This protein binds this small molecule.
Small molecule (SMILES): CCCCCCCCCCCC[C@H](CCP(=O)(O)OC)[C@H](C(C)=O)C(=O)OC

Binding-site contacts:
Ligand atom P01 contacts residue GLY45 of chain 2.B at 4.2 Å.
Ligand atom C15 contacts residue SO41 of chain 2.H at 3.4 Å.
Ligand atom P01 contacts residue HIS269 of chain 2.B at 4.2 Å.
Ligand atom C15 contacts residue HIS269 of chain 2.B at 4.1 Å.
Ligand atom O05 contacts residue SO41 of chain 2.H at 4.1 Å.
Ligand atom C15 contacts residue GLY45 of chain 2.B at 4.1 Å.
Ligand atom C03 contacts residue ASN244 of chain 2.B at 4.3 Å.
Ligand atom O07 contacts residue SO41 of chain 2.H at 4.5 Å.
Ligand atom P01 contacts residue ASN244 of chain 2.B at 4.3 Å.
Ligand atom O05 contacts residue VAL243 of chain 2.B at 3.8 Å.
Ligand atom O07 contacts residue GLY45 of chain 2.B at 2.8 Å (h-bond).
Ligand atom O05 contacts residue SER114 of chain 2.B at 2.4 Å (h-bond).
Ligand atom C15 contacts residue PHE173 of chain 2.B at 3.9 Å (hydrophobic).
Ligand atom C03 contacts residue VAL243 of chain 2.B at 4.2 Å (hydrophobic).
Ligand atom C15 contacts residue MET177 of chain 2.B at 4.4 Å (hydrophobic).
Ligand atom P01 contacts residue SER114 of chain 2.B at 1.6 Å.
Ligand atom O05 contacts residue HIS269 of chain 2.B at 3.4 Å (h-bond).
Ligand atom O07 contacts residue GLY46 of chain 2.B at 4.0 Å.
Ligand atom O07 contacts residue GLY44 of chain 2.B at 4.0 Å.
Ligand atom P01 contacts residue VAL243 of chain 2.B at 4.5 Å.
Ligand atom C15 contacts residue GLY46 of chain 2.B at 3.5 Å.
Ligand atom O07 contacts residue LEU115 of chain 2.B at 3.3 Å (h-bond).
Ligand atom O07 contacts residue SER114 of chain 2.B at 2.4 Å (h-bond).
Ligand atom P01 contacts residue LEU115 of chain 2.B at 3.8 Å.
Ligand atom C03 contacts residue SER114 of chain 2.B at 3.1 Å.
Ligand atom C15 contacts residue SER114 of chain 2.B at 3.5 Å.

Sequence of chain 2.B:
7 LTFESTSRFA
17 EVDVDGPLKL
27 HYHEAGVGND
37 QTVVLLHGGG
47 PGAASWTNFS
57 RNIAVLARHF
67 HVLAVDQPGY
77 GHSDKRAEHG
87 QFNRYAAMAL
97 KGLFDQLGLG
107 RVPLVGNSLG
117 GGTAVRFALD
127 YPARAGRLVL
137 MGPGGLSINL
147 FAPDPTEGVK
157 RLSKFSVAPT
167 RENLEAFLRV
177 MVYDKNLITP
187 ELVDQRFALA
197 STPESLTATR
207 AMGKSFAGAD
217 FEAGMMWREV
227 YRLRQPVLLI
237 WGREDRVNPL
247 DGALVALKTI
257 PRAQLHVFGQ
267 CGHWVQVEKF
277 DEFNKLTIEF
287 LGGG